Binding-site contacts:
Ligand atom C26 contacts residue ALA285 of chain 2.B at 3.7 Å (hydrophobic).
Ligand atom C29 contacts residue THR289 of chain 2.B at 3.5 Å.
Ligand atom C34 contacts residue PHE221 of chain 2.B at 3.8 Å (hydrophobic).
Ligand atom C37 contacts residue ILE281 of chain 2.B at 3.9 Å (hydrophobic).
Ligand atom C26 contacts residue HEM1 of chain 2.E at 3.3 Å.
Ligand atom C25 contacts residue ALA285 of chain 2.B at 3.7 Å (hydrophobic).
Ligand atom C36 contacts residue ILE281 of chain 2.B at 3.5 Å (hydrophobic).
Ligand atom C01 contacts residue PHE193 of chain 2.B at 3.3 Å (hydrophobic).
Ligand atom N22 contacts residue SER99 of chain 2.B at 3.8 Å.
Ligand atom C36 contacts residue MET94 of chain 2.B at 3.5 Å (hydrophobic).
Ligand atom N27 contacts residue HEM1 of chain 2.E at 2.8 Å.
Ligand atom C35 contacts residue PHE221 of chain 2.B at 3.7 Å (hydrophobic).
Ligand atom O21 contacts residue HEM1 of chain 2.E at 3.8 Å.
Ligand atom C17 contacts residue ALA350 of chain 2.B at 3.0 Å (hydrophobic).
Ligand atom C30 contacts residue PHE284 of chain 2.B at 3.5 Å (hydrophobic).
Ligand atom C35 contacts residue ILE100 of chain 2.B at 3.3 Å (hydrophobic).
Ligand atom C17 contacts residue ILE349 of chain 2.B at 3.7 Å (hydrophobic).
Ligand atom C29 contacts residue PHE284 of chain 2.B at 4.0 Å (hydrophobic).
Ligand atom O21 contacts residue ARG85 of chain 2.B at 3.8 Å.
Ligand atom C28 contacts residue THR289 of chain 2.B at 3.4 Å.
Ligand atom C35 contacts residue ILE281 of chain 2.B at 3.8 Å (hydrophobic).
Ligand atom C18 contacts residue ARG352 of chain 2.B at 3.3 Å.
Ligand atom C23 contacts residue ILE281 of chain 2.B at 3.8 Å (hydrophobic).
Ligand atom C28 contacts residue HEM1 of chain 2.E at 4.0 Å.
Ligand atom C31 contacts residue PHE88 of chain 2.B at 3.5 Å (hydrophobic).
Ligand atom C16 contacts residue ALA350 of chain 2.B at 3.6 Å (hydrophobic).
Ligand atom C23 contacts residue SER99 of chain 2.B at 3.3 Å.
Ligand atom C18 contacts residue ALA350 of chain 2.B at 3.6 Å (hydrophobic).
Ligand atom C34 contacts residue ILE100 of chain 2.B at 3.6 Å (hydrophobic).
Ligand atom N08 contacts residue PHE88 of chain 2.B at 3.5 Å.
Ligand atom C20 contacts residue SER99 of chain 2.B at 3.9 Å.
Ligand atom C36 contacts residue PHE221 of chain 2.B at 4.0 Å (hydrophobic).
Ligand atom C06 contacts residue PHE193 of chain 2.B at 4.0 Å (hydrophobic).
Ligand atom O07 contacts residue PHE193 of chain 2.B at 3.5 Å.
Ligand atom C40 contacts residue PHE284 of chain 2.B at 3.4 Å (hydrophobic).
Ligand atom C17 contacts residue ARG352 of chain 2.B at 3.9 Å.
Ligand atom C16 contacts residue ILE349 of chain 2.B at 3.2 Å (hydrophobic).
Ligand atom C41 contacts residue PHE193 of chain 2.B at 3.9 Å (hydrophobic).
Ligand atom C39 contacts residue PHE284 of chain 2.B at 3.6 Å (hydrophobic).
Ligand atom O21 contacts residue SER99 of chain 2.B at 3.0 Å.

Sequence of chain 2.B:
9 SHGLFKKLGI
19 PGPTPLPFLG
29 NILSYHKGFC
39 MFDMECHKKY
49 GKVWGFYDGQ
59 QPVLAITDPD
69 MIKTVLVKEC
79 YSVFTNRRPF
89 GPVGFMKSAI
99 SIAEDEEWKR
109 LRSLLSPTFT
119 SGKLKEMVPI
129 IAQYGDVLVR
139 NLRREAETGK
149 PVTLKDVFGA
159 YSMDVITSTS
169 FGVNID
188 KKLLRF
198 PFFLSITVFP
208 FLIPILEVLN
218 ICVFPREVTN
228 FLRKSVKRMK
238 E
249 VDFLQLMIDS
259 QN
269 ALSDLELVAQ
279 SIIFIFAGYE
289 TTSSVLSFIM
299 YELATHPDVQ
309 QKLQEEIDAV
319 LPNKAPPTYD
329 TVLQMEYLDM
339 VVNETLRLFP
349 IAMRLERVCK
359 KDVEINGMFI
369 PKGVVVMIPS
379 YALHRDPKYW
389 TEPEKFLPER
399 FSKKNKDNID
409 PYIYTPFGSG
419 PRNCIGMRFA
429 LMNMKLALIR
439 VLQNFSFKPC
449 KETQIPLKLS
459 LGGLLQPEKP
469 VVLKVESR

A protein and the small-molecule ligand that binds it are described below.
Small molecule (SMILES): CC(C)(C)OC(=O)N[C@@H](CS[C@@H](Cc1ccccc1)C(=O)NCCc1cccnc1)Cc1cccc2ccccc12